The protein below binds the small molecule below.
Small molecule (SMILES): CC(=O)N[C@H]1[C@H](O[C@H]2[C@H](O)[C@@H](NC(C)=O)CO[C@@H]2CO)O[C@H](CO)[C@@H](O[C@@H]2O[C@H](CO)[C@@H](O)[C@H](O[C@H]3O[C@H](CO)[C@@H](O)[C@H](O)[C@@H]3O)[C@@H]2O)[C@@H]1O

Sequence of chain 1.A:
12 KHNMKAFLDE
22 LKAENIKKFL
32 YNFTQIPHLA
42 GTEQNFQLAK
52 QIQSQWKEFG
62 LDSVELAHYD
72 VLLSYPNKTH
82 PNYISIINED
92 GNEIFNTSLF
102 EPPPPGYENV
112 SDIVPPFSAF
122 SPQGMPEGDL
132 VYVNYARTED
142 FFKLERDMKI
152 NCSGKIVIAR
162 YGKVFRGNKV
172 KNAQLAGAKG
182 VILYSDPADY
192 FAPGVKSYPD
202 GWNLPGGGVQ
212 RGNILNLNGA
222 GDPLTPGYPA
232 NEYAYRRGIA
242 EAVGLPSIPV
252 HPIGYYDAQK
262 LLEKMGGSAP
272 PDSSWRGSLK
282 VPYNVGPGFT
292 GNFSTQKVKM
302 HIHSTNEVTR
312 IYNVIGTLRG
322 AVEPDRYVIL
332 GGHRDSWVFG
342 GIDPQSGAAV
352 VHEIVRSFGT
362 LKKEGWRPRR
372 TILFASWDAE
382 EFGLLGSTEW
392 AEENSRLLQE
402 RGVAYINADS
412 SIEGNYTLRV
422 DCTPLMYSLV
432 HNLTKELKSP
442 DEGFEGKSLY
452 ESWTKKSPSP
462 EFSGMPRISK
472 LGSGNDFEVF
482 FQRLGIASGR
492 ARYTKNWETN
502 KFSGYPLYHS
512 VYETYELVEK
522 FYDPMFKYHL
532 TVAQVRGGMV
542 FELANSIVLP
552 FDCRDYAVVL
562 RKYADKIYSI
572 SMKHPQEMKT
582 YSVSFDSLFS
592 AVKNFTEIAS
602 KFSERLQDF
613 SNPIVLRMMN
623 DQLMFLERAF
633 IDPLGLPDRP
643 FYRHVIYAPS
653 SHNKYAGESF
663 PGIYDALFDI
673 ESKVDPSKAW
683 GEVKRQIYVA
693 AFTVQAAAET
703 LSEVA

Binding-site contacts:
Ligand atom C2 contacts residue GLU233 of chain 1.A at 3.9 Å.
Ligand atom C8 contacts residue TYR234 of chain 1.A at 3.6 Å (hydrophobic).
Ligand atom O4 contacts residue ARG311 of chain 1.A at 3.8 Å.
Ligand atom C4 contacts residue ARG311 of chain 1.A at 3.5 Å.
Ligand atom O5 contacts residue ASN595 of chain 2.A at 2.2 Å (h-bond).
Ligand atom C6 contacts residue HIS69 of chain 1.A at 3.9 Å.
Ligand atom C5 contacts residue GLU233 of chain 1.A at 3.9 Å.
Ligand atom O6 contacts residue GLU233 of chain 1.A at 3.5 Å.
Ligand atom O2 contacts residue GLU233 of chain 1.A at 3.1 Å (salt-bridge).
Ligand atom C7 contacts residue SER591 of chain 2.A at 3.9 Å.
Ligand atom O3 contacts residue ARG311 of chain 1.A at 3.0 Å (salt-bridge).
Ligand atom O3 contacts residue GLU233 of chain 1.A at 4.0 Å.
Ligand atom N2 contacts residue ASN595 of chain 2.A at 3.0 Å (h-bond).
Ligand atom C8 contacts residue SER591 of chain 2.A at 3.9 Å.
Ligand atom O4 contacts residue GLU233 of chain 1.A at 2.5 Å (salt-bridge).
Ligand atom N2 contacts residue GLN697 of chain 2.A at 3.5 Å (h-bond).
Ligand atom C1 contacts residue GLN697 of chain 2.A at 3.8 Å.
Ligand atom C3 contacts residue ARG311 of chain 1.A at 3.8 Å.
Ligand atom C1 contacts residue ASN595 of chain 2.A at 1.4 Å.
Ligand atom O2 contacts residue HIS69 of chain 1.A at 2.9 Å (h-bond).
Ligand atom C1 contacts residue ARG311 of chain 1.A at 4.0 Å.
Ligand atom C3 contacts residue GLU233 of chain 1.A at 4.1 Å.
Ligand atom C8 contacts residue ALA592 of chain 2.A at 3.8 Å (hydrophobic).
Ligand atom C1 contacts residue SER591 of chain 2.A at 3.6 Å.
Ligand atom O5 contacts residue HIS69 of chain 1.A at 3.5 Å.
Ligand atom C2 contacts residue ASN595 of chain 2.A at 2.4 Å.
Ligand atom C2 contacts residue SER591 of chain 2.A at 3.7 Å.
Ligand atom C2 contacts residue GLN697 of chain 2.A at 3.7 Å.
Ligand atom C4 contacts residue GLU233 of chain 1.A at 3.6 Å.
Ligand atom O2 contacts residue ARG311 of chain 1.A at 3.4 Å (salt-bridge).
Ligand atom C5 contacts residue ASN595 of chain 2.A at 3.6 Å.
Ligand atom O7 contacts residue GLN697 of chain 2.A at 3.3 Å (h-bond).
Ligand atom C2 contacts residue ARG311 of chain 1.A at 3.8 Å.
Ligand atom C3 contacts residue SER591 of chain 2.A at 4.0 Å.
Ligand atom C3 contacts residue ARG311 of chain 1.A at 3.8 Å.
Ligand atom N2 contacts residue SER591 of chain 2.A at 3.0 Å (h-bond).
Ligand atom C8 contacts residue SER588 of chain 2.A at 3.5 Å.
Ligand atom C7 contacts residue ASN595 of chain 2.A at 3.9 Å.
Ligand atom C3 contacts residue ASN595 of chain 2.A at 3.7 Å.
Ligand atom C7 contacts residue GLN697 of chain 2.A at 3.4 Å.

Sequence of chain 2.A:
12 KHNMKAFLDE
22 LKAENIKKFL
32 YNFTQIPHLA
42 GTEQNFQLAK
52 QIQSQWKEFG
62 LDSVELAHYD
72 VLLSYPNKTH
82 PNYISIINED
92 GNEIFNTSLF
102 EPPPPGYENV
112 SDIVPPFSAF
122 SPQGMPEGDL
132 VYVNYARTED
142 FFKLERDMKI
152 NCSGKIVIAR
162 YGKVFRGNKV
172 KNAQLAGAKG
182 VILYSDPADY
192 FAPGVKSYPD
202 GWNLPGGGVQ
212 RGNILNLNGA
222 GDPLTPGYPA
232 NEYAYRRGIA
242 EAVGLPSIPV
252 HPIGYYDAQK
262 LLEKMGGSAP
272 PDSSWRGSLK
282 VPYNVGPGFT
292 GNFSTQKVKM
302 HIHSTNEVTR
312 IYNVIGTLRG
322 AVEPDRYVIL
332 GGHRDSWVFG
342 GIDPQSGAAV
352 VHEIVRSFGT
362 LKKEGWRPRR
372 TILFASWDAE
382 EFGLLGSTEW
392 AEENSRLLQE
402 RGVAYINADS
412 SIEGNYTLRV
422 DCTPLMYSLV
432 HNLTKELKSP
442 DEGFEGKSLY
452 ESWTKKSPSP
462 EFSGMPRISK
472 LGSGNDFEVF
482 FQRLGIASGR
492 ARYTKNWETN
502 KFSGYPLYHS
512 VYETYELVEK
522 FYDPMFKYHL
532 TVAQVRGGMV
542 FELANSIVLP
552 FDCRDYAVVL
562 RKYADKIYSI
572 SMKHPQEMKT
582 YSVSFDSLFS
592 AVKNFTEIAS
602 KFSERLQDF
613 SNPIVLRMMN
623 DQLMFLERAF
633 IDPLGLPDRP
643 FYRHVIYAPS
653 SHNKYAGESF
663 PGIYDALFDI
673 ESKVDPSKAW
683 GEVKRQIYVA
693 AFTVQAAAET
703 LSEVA